Sequence of chain 1.A:
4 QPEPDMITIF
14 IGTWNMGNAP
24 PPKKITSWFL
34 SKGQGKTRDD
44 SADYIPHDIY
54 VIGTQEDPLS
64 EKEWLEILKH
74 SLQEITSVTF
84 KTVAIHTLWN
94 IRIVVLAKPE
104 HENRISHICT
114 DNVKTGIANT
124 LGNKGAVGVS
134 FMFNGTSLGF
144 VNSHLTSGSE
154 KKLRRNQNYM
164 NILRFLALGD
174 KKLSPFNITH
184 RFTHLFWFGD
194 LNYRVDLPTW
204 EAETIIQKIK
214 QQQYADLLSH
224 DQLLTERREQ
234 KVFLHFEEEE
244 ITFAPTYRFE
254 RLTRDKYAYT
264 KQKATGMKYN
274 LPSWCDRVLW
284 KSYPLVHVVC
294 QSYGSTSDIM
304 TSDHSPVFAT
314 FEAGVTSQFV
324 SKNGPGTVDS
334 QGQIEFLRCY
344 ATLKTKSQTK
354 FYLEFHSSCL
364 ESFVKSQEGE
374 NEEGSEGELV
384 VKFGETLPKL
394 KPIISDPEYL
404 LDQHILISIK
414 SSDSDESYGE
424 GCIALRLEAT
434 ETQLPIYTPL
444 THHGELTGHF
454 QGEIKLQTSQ

This protein binds this small molecule.
Small molecule (SMILES): CN(Cc1cccc(F)c1)S(N)(=O)=O

Binding-site contacts:
Ligand atom O1 contacts residue HIS110 of chain 1.A at 4.2 Å.
Ligand atom C1 contacts residue GLU105 of chain 1.A at 3.4 Å.
Ligand atom N contacts residue GLU105 of chain 1.A at 4.1 Å.
Ligand atom C6 contacts residue LYS84 of chain 1.A at 4.1 Å.
Ligand atom F contacts residue ALA100 of chain 1.A at 4.2 Å.
Ligand atom C contacts residue GLU105 of chain 1.A at 4.0 Å.
Ligand atom C5 contacts residue LYS84 of chain 1.A at 4.0 Å.
Ligand atom O1 contacts residue SER109 of chain 1.A at 3.6 Å.
Ligand atom C7 contacts residue GLU105 of chain 1.A at 3.3 Å.
Ligand atom C2 contacts residue ILE108 of chain 1.A at 4.3 Å (hydrophobic).
Ligand atom C6 contacts residue VAL86 of chain 1.A at 3.9 Å (hydrophobic).
Ligand atom C6 contacts residue THR85 of chain 1.A at 4.4 Å.
Ligand atom C1 contacts residue ILE111 of chain 1.A at 3.9 Å (hydrophobic).
Ligand atom F contacts residue ILE108 of chain 1.A at 4.2 Å.
Ligand atom C5 contacts residue VAL86 of chain 1.A at 3.8 Å (hydrophobic).
Ligand atom C1 contacts residue ILE108 of chain 1.A at 3.2 Å (hydrophobic).
Ligand atom C4 contacts residue THR85 of chain 1.A at 3.3 Å.
Ligand atom N contacts residue ILE108 of chain 1.A at 3.9 Å.
Ligand atom O1 contacts residue ILE111 of chain 1.A at 3.7 Å.
Ligand atom C3 contacts residue ILE111 of chain 1.A at 3.8 Å (hydrophobic).
Ligand atom C5 contacts residue THR85 of chain 1.A at 3.2 Å.
Ligand atom F contacts residue LYS84 of chain 1.A at 3.4 Å.
Ligand atom N1 contacts residue ILE108 of chain 1.A at 2.9 Å (h-bond).
Ligand atom C2 contacts residue GLU105 of chain 1.A at 3.8 Å.
Ligand atom S contacts residue SER109 of chain 1.A at 4.4 Å.
Ligand atom S contacts residue ILE108 of chain 1.A at 3.7 Å.
Ligand atom C4 contacts residue VAL86 of chain 1.A at 4.0 Å (hydrophobic).
Ligand atom C7 contacts residue VAL86 of chain 1.A at 4.5 Å (hydrophobic).
Ligand atom N1 contacts residue SER109 of chain 1.A at 3.9 Å.
Ligand atom F contacts residue VAL86 of chain 1.A at 3.6 Å.
Ligand atom C7 contacts residue ILE108 of chain 1.A at 4.0 Å (hydrophobic).
Ligand atom C6 contacts residue GLU105 of chain 1.A at 3.9 Å.
Ligand atom O1 contacts residue ILE108 of chain 1.A at 3.7 Å.
Ligand atom F contacts residue GLU105 of chain 1.A at 3.7 Å.
Ligand atom C2 contacts residue ILE111 of chain 1.A at 4.0 Å (hydrophobic).